Binding-site contacts:
Ligand atom C7 contacts residue PHE285 of chain 1.A at 3.3 Å (hydrophobic).
Ligand atom C4 contacts residue GLY612 of chain 1.A at 3.3 Å.
Ligand atom N1 contacts residue ALA610 of chain 1.A at 3.6 Å.
Ligand atom N3 contacts residue PHE285 of chain 1.A at 3.8 Å.
Ligand atom C8 contacts residue PHE285 of chain 1.A at 3.5 Å (hydrophobic).
Ligand atom C7 contacts residue TYR613 of chain 1.A at 3.9 Å (hydrophobic).
Ligand atom C5 contacts residue GLY612 of chain 1.A at 3.4 Å.
Ligand atom C11 contacts residue PHE285 of chain 1.A at 3.7 Å (hydrophobic).
Ligand atom C6 contacts residue TYR613 of chain 1.A at 4.0 Å (hydrophobic).
Ligand atom O1 contacts residue ALA610 of chain 1.A at 3.7 Å.
Ligand atom C1 contacts residue TYR613 of chain 1.A at 4.0 Å (hydrophobic).
Ligand atom C3 contacts residue GLY612 of chain 1.A at 3.5 Å.
Ligand atom C2 contacts residue GLY612 of chain 1.A at 3.5 Å.
Ligand atom C16 contacts residue GLU382 of chain 1.A at 4.0 Å.
Ligand atom C15 contacts residue ARG770 of chain 1.A at 4.0 Å.
Ligand atom C8 contacts residue TYR613 of chain 1.A at 3.9 Å (hydrophobic).
Ligand atom C7 contacts residue ALA610 of chain 1.A at 3.9 Å (hydrophobic).
Ligand atom C14 contacts residue GLU572 of chain 1.A at 3.6 Å.
Ligand atom N2 contacts residue PHE285 of chain 1.A at 3.3 Å.
Ligand atom C6 contacts residue GLY612 of chain 1.A at 3.8 Å.
Ligand atom C1 contacts residue ASN282 of chain 1.A at 3.9 Å.
Ligand atom C6 contacts residue PHE285 of chain 1.A at 3.5 Å (hydrophobic).
Ligand atom N1 contacts residue PHE285 of chain 1.A at 3.5 Å.
Ligand atom N2 contacts residue TYR613 of chain 1.A at 3.6 Å.
Ligand atom C10 contacts residue PHE285 of chain 1.A at 3.5 Å (hydrophobic).
Ligand atom C5 contacts residue PHE285 of chain 1.A at 3.9 Å (hydrophobic).
Ligand atom C11 contacts residue TYR613 of chain 1.A at 3.6 Å (hydrophobic).
Ligand atom O1 contacts residue PHE285 of chain 1.A at 3.3 Å.
Ligand atom C15 contacts residue GLU382 of chain 1.A at 3.5 Å.
Ligand atom C15 contacts residue GLU572 of chain 1.A at 3.6 Å.
Ligand atom N1 contacts residue ASN282 of chain 1.A at 3.1 Å (h-bond).
Ligand atom C1 contacts residue PHE285 of chain 1.A at 3.8 Å (hydrophobic).
Ligand atom C12 contacts residue TYR613 of chain 1.A at 3.9 Å (hydrophobic).
Ligand atom C16 contacts residue TYR613 of chain 1.A at 3.3 Å (hydrophobic).
Ligand atom O1 contacts residue TYR613 of chain 1.A at 3.9 Å.
Ligand atom C1 contacts residue GLY612 of chain 1.A at 3.8 Å.
Ligand atom C9 contacts residue TYR613 of chain 1.A at 3.8 Å (hydrophobic).
Ligand atom C12 contacts residue PHE285 of chain 1.A at 3.8 Å (hydrophobic).
Ligand atom C9 contacts residue PHE285 of chain 1.A at 3.4 Å (hydrophobic).
Ligand atom C15 contacts residue TYR613 of chain 1.A at 3.4 Å (hydrophobic).

A protein and the small-molecule ligand that binds it are described below.
Small molecule (SMILES): O=C(O)CO/N=C1\C2=CC=CCC2=N\C1=C1/C(=O)N=C2CC=CC=C21

Sequence of chain 1.A:
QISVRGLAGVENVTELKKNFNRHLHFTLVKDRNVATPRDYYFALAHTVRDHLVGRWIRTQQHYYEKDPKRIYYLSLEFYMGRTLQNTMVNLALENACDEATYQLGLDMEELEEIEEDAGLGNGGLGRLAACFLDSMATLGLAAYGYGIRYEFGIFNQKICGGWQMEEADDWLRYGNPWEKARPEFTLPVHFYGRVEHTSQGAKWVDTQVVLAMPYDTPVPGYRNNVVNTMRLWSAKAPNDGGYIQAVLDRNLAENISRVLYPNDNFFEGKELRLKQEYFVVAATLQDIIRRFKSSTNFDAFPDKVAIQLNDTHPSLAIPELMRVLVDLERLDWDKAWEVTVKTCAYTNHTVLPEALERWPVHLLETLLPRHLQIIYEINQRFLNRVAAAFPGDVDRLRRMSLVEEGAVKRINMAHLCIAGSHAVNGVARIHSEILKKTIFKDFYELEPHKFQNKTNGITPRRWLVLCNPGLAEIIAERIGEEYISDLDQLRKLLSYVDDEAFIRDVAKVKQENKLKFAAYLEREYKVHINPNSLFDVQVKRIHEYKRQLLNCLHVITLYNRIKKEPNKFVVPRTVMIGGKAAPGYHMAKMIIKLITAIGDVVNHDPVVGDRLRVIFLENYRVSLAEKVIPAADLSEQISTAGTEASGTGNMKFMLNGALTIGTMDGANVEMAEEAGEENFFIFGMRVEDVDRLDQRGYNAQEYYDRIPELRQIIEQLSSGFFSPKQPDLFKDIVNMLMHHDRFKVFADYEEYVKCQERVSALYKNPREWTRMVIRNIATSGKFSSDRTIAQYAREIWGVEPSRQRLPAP